Sequence of chain 1.A:
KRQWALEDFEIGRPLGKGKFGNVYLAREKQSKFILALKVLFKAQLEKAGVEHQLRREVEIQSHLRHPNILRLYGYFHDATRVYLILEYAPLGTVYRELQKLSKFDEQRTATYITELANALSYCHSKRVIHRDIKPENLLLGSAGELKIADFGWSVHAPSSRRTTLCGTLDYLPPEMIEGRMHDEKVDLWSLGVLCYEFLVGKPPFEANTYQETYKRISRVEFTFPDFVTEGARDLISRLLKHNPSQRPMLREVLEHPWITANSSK

Binding-site contacts:
Ligand atom O1 contacts residue GLY104 of chain 1.A at 3.0 Å.
Ligand atom C1 contacts residue LEU151 of chain 1.A at 4.1 Å (hydrophobic).
Ligand atom C4 contacts residue GLU99 of chain 1.A at 3.5 Å.
Ligand atom C11 contacts residue THR105 of chain 1.A at 4.2 Å.
Ligand atom C7 contacts residue LEU27 of chain 1.A at 4.2 Å (hydrophobic).
Ligand atom N2 contacts residue TYR100 of chain 1.A at 4.2 Å.
Ligand atom C9 contacts residue THR105 of chain 1.A at 4.3 Å.
Ligand atom N1 contacts residue LEU27 of chain 1.A at 4.3 Å.
Ligand atom N1 contacts residue GLU99 of chain 1.A at 4.2 Å.
Ligand atom C5 contacts residue LEU27 of chain 1.A at 4.0 Å (hydrophobic).
Ligand atom C4 contacts residue ALA101 of chain 1.A at 3.6 Å (hydrophobic).
Ligand atom N2 contacts residue LEU27 of chain 1.A at 4.3 Å.
Ligand atom C4 contacts residue LEU151 of chain 1.A at 3.7 Å (hydrophobic).
Ligand atom N1 contacts residue LEU151 of chain 1.A at 4.0 Å.
Ligand atom C2 contacts residue VAL35 of chain 1.A at 3.9 Å (hydrophobic).
Ligand atom C9 contacts residue LEU27 of chain 1.A at 3.7 Å (hydrophobic).
Ligand atom C3 contacts residue ALA48 of chain 1.A at 4.0 Å (hydrophobic).
Ligand atom C11 contacts residue GLY28 of chain 1.A at 4.2 Å.
Ligand atom N1 contacts residue ALA101 of chain 1.A at 2.9 Å (h-bond).
Ligand atom C10 contacts residue THR105 of chain 1.A at 4.1 Å.
Ligand atom C7 contacts residue GLY104 of chain 1.A at 4.2 Å.
Ligand atom C6 contacts residue GLY104 of chain 1.A at 3.6 Å.
Ligand atom C4 contacts residue TYR100 of chain 1.A at 4.1 Å (hydrophobic).
Ligand atom C6 contacts residue ALA101 of chain 1.A at 3.4 Å (hydrophobic).
Ligand atom C3 contacts residue LEU151 of chain 1.A at 3.6 Å (hydrophobic).
Ligand atom N2 contacts residue ALA101 of chain 1.A at 2.8 Å (h-bond).
Ligand atom C4 contacts residue ALA48 of chain 1.A at 3.6 Å (hydrophobic).
Ligand atom C2 contacts residue LEU151 of chain 1.A at 3.9 Å (hydrophobic).
Ligand atom C5 contacts residue ALA101 of chain 1.A at 3.6 Å (hydrophobic).
Ligand atom C10 contacts residue LEU27 of chain 1.A at 3.2 Å (hydrophobic).
Ligand atom C11 contacts residue LEU27 of chain 1.A at 3.7 Å (hydrophobic).
Ligand atom C8 contacts residue LEU27 of chain 1.A at 4.0 Å (hydrophobic).
Ligand atom C9 contacts residue GLY104 of chain 1.A at 4.2 Å.
Ligand atom N1 contacts residue TYR100 of chain 1.A at 3.9 Å.
Ligand atom C3 contacts residue VAL35 of chain 1.A at 4.0 Å (hydrophobic).
Ligand atom O1 contacts residue ALA101 of chain 1.A at 3.2 Å (h-bond).
Ligand atom C1 contacts residue LEU27 of chain 1.A at 4.1 Å (hydrophobic).
Ligand atom C5 contacts residue LEU151 of chain 1.A at 4.1 Å (hydrophobic).
Ligand atom C6 contacts residue LEU27 of chain 1.A at 4.3 Å (hydrophobic).
Ligand atom C12 contacts residue LEU27 of chain 1.A at 4.2 Å (hydrophobic).

A small-molecule ligand and the protein it binds are described below.
Small molecule (SMILES): O=c1[nH]c2ncccc2c2ccccc12